Sequence of chain 1.G:
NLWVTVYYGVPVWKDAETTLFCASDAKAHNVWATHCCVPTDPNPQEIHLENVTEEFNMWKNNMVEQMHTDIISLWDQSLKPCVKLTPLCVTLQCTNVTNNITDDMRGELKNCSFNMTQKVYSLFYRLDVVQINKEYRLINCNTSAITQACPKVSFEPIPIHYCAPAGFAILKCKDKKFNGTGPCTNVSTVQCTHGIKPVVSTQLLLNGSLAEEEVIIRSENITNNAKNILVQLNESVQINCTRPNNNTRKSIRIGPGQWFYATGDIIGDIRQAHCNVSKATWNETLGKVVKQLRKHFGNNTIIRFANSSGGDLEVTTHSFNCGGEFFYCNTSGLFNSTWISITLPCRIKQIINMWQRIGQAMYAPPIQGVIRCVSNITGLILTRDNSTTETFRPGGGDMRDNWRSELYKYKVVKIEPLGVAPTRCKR

The protein below binds the small molecule below.
Small molecule (SMILES): CC(=O)N[C@@H]1[C@@H](O)[C@H](O)[C@@H](CO)O[C@H]1O

Binding-site contacts:
Ligand atom C3 contacts residue ASN150 of chain 1.G at 3.9 Å.
Ligand atom N2 contacts residue ASP322 of chain 1.G at 3.0 Å (salt-bridge).
Ligand atom O5 contacts residue ASN150 of chain 1.G at 2.5 Å (h-bond).
Ligand atom N2 contacts residue ASN150 of chain 1.G at 3.0 Å (h-bond).
Ligand atom O3 contacts residue ASP322 of chain 1.G at 3.0 Å (salt-bridge).
Ligand atom C8 contacts residue ASP322 of chain 1.G at 3.7 Å.
Ligand atom C2 contacts residue ASP322 of chain 1.G at 3.9 Å.
Ligand atom O7 contacts residue ASN138 of chain 1.G at 4.0 Å.
Ligand atom C5 contacts residue TYR167 of chain 1.G at 4.2 Å (hydrophobic).
Ligand atom C8 contacts residue ASN150 of chain 1.G at 4.4 Å.
Ligand atom C3 contacts residue ASP322 of chain 1.G at 3.7 Å.
Ligand atom C8 contacts residue VAL136 of chain 1.G at 4.0 Å (hydrophobic).
Ligand atom C2 contacts residue ASN150 of chain 1.G at 2.5 Å.
Ligand atom C7 contacts residue LEU169 of chain 1.G at 4.3 Å (hydrophobic).
Ligand atom O4 contacts residue TYR167 of chain 1.G at 4.5 Å.
Ligand atom C8 contacts residue LEU169 of chain 1.G at 3.8 Å (hydrophobic).
Ligand atom C7 contacts residue ASP322 of chain 1.G at 3.8 Å.
Ligand atom O7 contacts residue ASN150 of chain 1.G at 3.0 Å (h-bond).
Ligand atom C4 contacts residue ASN150 of chain 1.G at 4.4 Å.
Ligand atom C1 contacts residue ASN150 of chain 1.G at 1.5 Å.
Ligand atom C1 contacts residue TYR167 of chain 1.G at 4.0 Å (hydrophobic).
Ligand atom C3 contacts residue TYR167 of chain 1.G at 4.3 Å (hydrophobic).
Ligand atom C7 contacts residue ASN150 of chain 1.G at 3.2 Å.
Ligand atom C5 contacts residue ASN150 of chain 1.G at 3.9 Å.